Binding-site contacts:
Ligand atom C3 contacts residue ASN80 of chain 1.E at 3.8 Å.
Ligand atom C5 contacts residue ASN80 of chain 1.E at 3.7 Å.
Ligand atom O5 contacts residue ASN80 of chain 1.E at 2.4 Å (h-bond).
Ligand atom C2 contacts residue ASN80 of chain 1.E at 2.5 Å.
Ligand atom C8 contacts residue ASN80 of chain 1.E at 4.5 Å.
Ligand atom O7 contacts residue ASN80 of chain 1.E at 3.4 Å (h-bond).
Ligand atom C1 contacts residue ASN80 of chain 1.E at 1.4 Å.
Ligand atom C7 contacts residue ASN80 of chain 1.E at 3.4 Å.
Ligand atom N2 contacts residue ASN80 of chain 1.E at 2.9 Å (h-bond).
Ligand atom C4 contacts residue ASN80 of chain 1.E at 4.3 Å.

Sequence of chain 1.E:
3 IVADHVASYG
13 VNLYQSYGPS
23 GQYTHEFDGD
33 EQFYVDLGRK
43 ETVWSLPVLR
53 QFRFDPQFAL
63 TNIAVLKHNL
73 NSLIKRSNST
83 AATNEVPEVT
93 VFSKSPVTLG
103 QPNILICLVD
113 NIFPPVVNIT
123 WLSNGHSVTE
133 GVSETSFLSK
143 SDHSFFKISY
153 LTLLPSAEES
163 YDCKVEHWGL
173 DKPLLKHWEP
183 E

This protein binds this small molecule.
Small molecule (SMILES): CC(=O)N[C@H]1[C@H](O[C@H]2[C@H](O)[C@@H](NC(C)=O)CO[C@@H]2CO)O[C@H](CO)[C@@H](O)[C@@H]1O